Sequence of chain 1.C:
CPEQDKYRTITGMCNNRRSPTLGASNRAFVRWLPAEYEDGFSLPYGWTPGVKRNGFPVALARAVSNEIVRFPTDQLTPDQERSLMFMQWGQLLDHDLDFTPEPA

Sequence of chain 1.D:
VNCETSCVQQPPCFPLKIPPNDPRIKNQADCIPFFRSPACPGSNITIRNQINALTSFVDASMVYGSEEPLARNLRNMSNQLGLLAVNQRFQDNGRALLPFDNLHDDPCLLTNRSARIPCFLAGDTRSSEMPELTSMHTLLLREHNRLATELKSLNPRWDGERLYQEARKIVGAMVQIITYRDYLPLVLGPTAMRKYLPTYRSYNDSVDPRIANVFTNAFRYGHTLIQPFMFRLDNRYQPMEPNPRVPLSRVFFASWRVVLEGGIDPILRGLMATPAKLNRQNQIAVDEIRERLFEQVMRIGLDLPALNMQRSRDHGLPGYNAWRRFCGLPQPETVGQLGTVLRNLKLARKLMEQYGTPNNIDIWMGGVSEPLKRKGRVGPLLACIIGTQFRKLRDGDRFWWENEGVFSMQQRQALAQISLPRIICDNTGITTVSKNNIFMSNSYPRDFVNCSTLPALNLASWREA

Sequence of chain 1.B:
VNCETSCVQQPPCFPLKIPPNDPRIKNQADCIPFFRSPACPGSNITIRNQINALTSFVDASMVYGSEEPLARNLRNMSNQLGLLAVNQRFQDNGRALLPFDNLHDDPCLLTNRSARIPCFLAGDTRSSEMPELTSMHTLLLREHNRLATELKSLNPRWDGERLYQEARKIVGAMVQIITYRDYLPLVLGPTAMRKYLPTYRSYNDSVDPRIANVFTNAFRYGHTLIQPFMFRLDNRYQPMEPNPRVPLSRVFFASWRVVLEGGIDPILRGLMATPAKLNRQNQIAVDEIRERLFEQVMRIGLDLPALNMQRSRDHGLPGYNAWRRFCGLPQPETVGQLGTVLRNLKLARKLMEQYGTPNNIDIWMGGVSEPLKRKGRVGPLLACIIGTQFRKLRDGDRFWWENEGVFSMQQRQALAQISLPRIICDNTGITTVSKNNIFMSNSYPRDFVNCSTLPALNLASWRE

Binding-site contacts:
Ligand atom C6 contacts residue PHE327 of chain 1.D at 3.7 Å (hydrophobic).
Ligand atom O3 contacts residue PHE327 of chain 1.D at 2.7 Å (h-bond).
Ligand atom C6 contacts residue TRP32 of chain 1.C at 3.9 Å (hydrophobic).
Ligand atom C3 contacts residue PHE327 of chain 1.D at 3.5 Å (hydrophobic).
Ligand atom C6 contacts residue ARG392 of chain 1.B at 3.7 Å.
Ligand atom C4 contacts residue PHE327 of chain 1.D at 3.4 Å (hydrophobic).
Ligand atom O2 contacts residue LYS196 of chain 1.D at 2.8 Å (salt-bridge).
Ligand atom O5 contacts residue ASN205 of chain 1.B at 2.3 Å (h-bond).
Ligand atom C2 contacts residue ARG326 of chain 1.D at 3.7 Å.
Ligand atom O7 contacts residue PHE327 of chain 1.D at 3.4 Å.
Ligand atom C2 contacts residue ASN205 of chain 1.B at 2.6 Å.
Ligand atom O4 contacts residue ARG392 of chain 1.B at 3.6 Å.
Ligand atom C7 contacts residue ASN205 of chain 1.B at 3.3 Å.
Ligand atom O5 contacts residue PHE327 of chain 1.D at 3.5 Å.
Ligand atom O6 contacts residue TRP32 of chain 1.C at 3.8 Å.
Ligand atom C8 contacts residue SER207 of chain 1.B at 3.6 Å.
Ligand atom C1 contacts residue PHE327 of chain 1.D at 3.3 Å (hydrophobic).
Ligand atom O6 contacts residue LYS196 of chain 1.D at 3.5 Å (salt-bridge).
Ligand atom C1 contacts residue ASN205 of chain 1.B at 1.4 Å.
Ligand atom C5 contacts residue ASN205 of chain 1.B at 3.6 Å.
Ligand atom C6 contacts residue PHE327 of chain 1.D at 3.5 Å (hydrophobic).
Ligand atom O5 contacts residue PHE327 of chain 1.D at 3.0 Å (h-bond).
Ligand atom C5 contacts residue PHE327 of chain 1.D at 3.9 Å (hydrophobic).
Ligand atom C8 contacts residue LEU33 of chain 1.C at 3.6 Å (hydrophobic).
Ligand atom C2 contacts residue MAN5 of chain 1.R at 3.4 Å.
Ligand atom O3 contacts residue FUC6 of chain 1.R at 3.4 Å.
Ligand atom O7 contacts residue ASN205 of chain 1.B at 3.1 Å (h-bond).
Ligand atom O5 contacts residue VAL208 of chain 1.B at 3.6 Å.
Ligand atom O6 contacts residue GLY329 of chain 1.D at 3.4 Å.
Ligand atom O4 contacts residue ARG326 of chain 1.D at 3.9 Å.
Ligand atom C1 contacts residue LYS196 of chain 1.D at 3.5 Å.
Ligand atom O2 contacts residue MAN5 of chain 1.R at 3.8 Å.
Ligand atom C5 contacts residue PHE327 of chain 1.D at 3.1 Å (hydrophobic).
Ligand atom O4 contacts residue PHE327 of chain 1.D at 3.8 Å.
Ligand atom O7 contacts residue ARG326 of chain 1.D at 3.8 Å.
Ligand atom O5 contacts residue LYS196 of chain 1.D at 3.0 Å (salt-bridge).
Ligand atom C4 contacts residue ARG392 of chain 1.B at 3.6 Å.
Ligand atom O4 contacts residue LYS393 of chain 1.D at 2.9 Å (salt-bridge).
Ligand atom C2 contacts residue LYS196 of chain 1.D at 3.7 Å.
Ligand atom N2 contacts residue ASN205 of chain 1.B at 3.1 Å (h-bond).

A small-molecule ligand and the protein it binds are described below.
Small molecule (SMILES): CC(=O)N[C@H]1[C@H](O[C@H]2[C@H](O)[C@@H](NC(C)=O)CO[C@@H]2CO[C@@H]2O[C@@H](C)[C@@H](O)[C@@H](O)[C@@H]2O)O[C@H](CO)[C@@H](O[C@@H]2O[C@H](CO[C@H]3O[C@H](CO)[C@@H](O)[C@H](O)[C@@H]3O)[C@@H](O)[C@H](O[C@H]3O[C@H](CO)[C@@H](O)[C@H](O)[C@@H]3O)[C@@H]2O)[C@@H]1O